This protein binds this small molecule.
Small molecule (SMILES): Cc1cc(NC2CCN(C(=O)O[C@H]3CCN(C(=O)CCCN(C)C)C3)CC2)n2ncc(C(C)C)c2n1

Sequence of chain 1.A:
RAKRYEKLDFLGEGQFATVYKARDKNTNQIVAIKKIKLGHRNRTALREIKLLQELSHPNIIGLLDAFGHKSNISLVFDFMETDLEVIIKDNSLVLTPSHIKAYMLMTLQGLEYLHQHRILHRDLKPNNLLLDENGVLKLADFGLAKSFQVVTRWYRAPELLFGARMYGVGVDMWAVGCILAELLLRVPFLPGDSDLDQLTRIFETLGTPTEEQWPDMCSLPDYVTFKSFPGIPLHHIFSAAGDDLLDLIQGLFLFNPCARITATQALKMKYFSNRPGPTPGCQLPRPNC

Binding-site contacts:
Ligand atom C5 contacts residue ALA64 of chain 1.A at 3.3 Å (hydrophobic).
Ligand atom C2 contacts residue LEU169 of chain 1.A at 3.5 Å (hydrophobic).
Ligand atom N6 contacts residue ALA64 of chain 1.A at 3.8 Å.
Ligand atom N6 contacts residue MET119 of chain 1.A at 3.2 Å (h-bond).
Ligand atom C3 contacts residue ALA64 of chain 1.A at 3.7 Å (hydrophobic).
Ligand atom C25 contacts residue CYS337 of chain 1.A at 3.1 Å (hydrophobic).
Ligand atom N23 contacts residue CYS337 of chain 1.A at 3.3 Å.
Ligand atom C12 contacts residue GLU120 of chain 1.A at 2.8 Å.
Ligand atom C28 contacts residue CYS337 of chain 1.A at 1.9 Å (hydrophobic).
Ligand atom N9 contacts residue MET119 of chain 1.A at 3.4 Å (h-bond).
Ligand atom C19 contacts residue GLU120 of chain 1.A at 3.3 Å.
Ligand atom C14 contacts residue THR121 of chain 1.A at 3.1 Å.
Ligand atom C3 contacts residue PHE116 of chain 1.A at 3.5 Å (hydrophobic).
Ligand atom N9 contacts residue LEU43 of chain 1.A at 3.8 Å.
Ligand atom O17 contacts residue VAL125 of chain 1.A at 3.6 Å.
Ligand atom C29 contacts residue CYS337 of chain 1.A at 2.8 Å (hydrophobic).
Ligand atom C14 contacts residue ASP122 of chain 1.A at 3.6 Å.
Ligand atom C1 contacts residue LEU169 of chain 1.A at 3.5 Å (hydrophobic).
Ligand atom N13 contacts residue THR121 of chain 1.A at 3.8 Å.
Ligand atom C4 contacts residue LEU169 of chain 1.A at 3.5 Å (hydrophobic).
Ligand atom C11 contacts residue GLU120 of chain 1.A at 3.8 Å.
Ligand atom C10 contacts residue MET119 of chain 1.A at 3.0 Å (hydrophobic).
Ligand atom N13 contacts residue GLU120 of chain 1.A at 3.1 Å (salt-bridge).
Ligand atom N30 contacts residue CYS337 of chain 1.A at 3.2 Å (h-bond).
Ligand atom C5 contacts residue ASP117 of chain 1.A at 3.6 Å.
Ligand atom C11 contacts residue LEU43 of chain 1.A at 3.5 Å (hydrophobic).
Ligand atom C33 contacts residue CYS337 of chain 1.A at 3.8 Å (hydrophobic).
Ligand atom C14 contacts residue GLU120 of chain 1.A at 3.4 Å.
Ligand atom C21 contacts residue THR121 of chain 1.A at 3.2 Å.
Ligand atom C5 contacts residue MET119 of chain 1.A at 3.6 Å (hydrophobic).
Ligand atom C1 contacts residue ILE100 of chain 1.A at 3.3 Å (hydrophobic).
Ligand atom C24 contacts residue GLU120 of chain 1.A at 3.9 Å.
Ligand atom C1 contacts residue ASP117 of chain 1.A at 3.9 Å.
Ligand atom C1 contacts residue PHE116 of chain 1.A at 3.7 Å (hydrophobic).
Ligand atom C4 contacts residue ALA64 of chain 1.A at 3.7 Å (hydrophobic).
Ligand atom C27 contacts residue CYS337 of chain 1.A at 2.8 Å (hydrophobic).
Ligand atom C19 contacts residue THR121 of chain 1.A at 3.4 Å.
Ligand atom C22 contacts residue CYS337 of chain 1.A at 3.6 Å (hydrophobic).
Ligand atom C11 contacts residue PHE118 of chain 1.A at 3.8 Å (hydrophobic).
Ligand atom C11 contacts residue MET119 of chain 1.A at 3.7 Å (hydrophobic).